The protein below binds the small molecule below.
Small molecule (SMILES): Cc1nccn1CC1CCc2c(c3ccccc3n2C)C1=O

Sequence of chain 1.E:
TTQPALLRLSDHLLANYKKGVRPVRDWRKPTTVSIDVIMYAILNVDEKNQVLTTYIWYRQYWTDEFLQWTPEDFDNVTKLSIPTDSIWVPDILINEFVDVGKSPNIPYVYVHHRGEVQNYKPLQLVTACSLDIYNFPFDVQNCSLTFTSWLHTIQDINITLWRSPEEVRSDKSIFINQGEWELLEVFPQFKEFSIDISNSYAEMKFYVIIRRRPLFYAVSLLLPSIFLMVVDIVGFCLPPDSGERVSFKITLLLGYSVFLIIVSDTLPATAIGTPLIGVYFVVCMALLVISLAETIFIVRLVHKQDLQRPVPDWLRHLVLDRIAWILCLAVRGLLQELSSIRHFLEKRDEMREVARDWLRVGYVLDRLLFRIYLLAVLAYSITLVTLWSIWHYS

Binding-site contacts:
Ligand atom C15 contacts residue ASP36 of chain 1.E at 4.0 Å.
Ligand atom O01 contacts residue TRP150 of chain 1.A at 3.9 Å.
Ligand atom C17 contacts residue TRP150 of chain 1.A at 4.1 Å (hydrophobic).
Ligand atom C15 contacts residue TRP57 of chain 1.E at 3.7 Å (hydrophobic).
Ligand atom C17 contacts residue SER149 of chain 1.A at 3.6 Å.
Ligand atom C16 contacts residue ILE38 of chain 1.E at 3.9 Å (hydrophobic).
Ligand atom C01 contacts residue TYR120 of chain 1.E at 4.2 Å (hydrophobic).
Ligand atom C07 contacts residue TRP150 of chain 1.A at 3.8 Å (hydrophobic).
Ligand atom C11 contacts residue TRP57 of chain 1.E at 4.0 Å (hydrophobic).
Ligand atom C17 contacts residue THR148 of chain 1.A at 4.1 Å.
Ligand atom C03 contacts residue ILE195 of chain 1.A at 3.9 Å (hydrophobic).
Ligand atom C11 contacts residue ARG59 of chain 1.E at 3.9 Å.
Ligand atom C10 contacts residue ARG59 of chain 1.E at 3.9 Å.
Ligand atom C18 contacts residue TRP150 of chain 1.A at 4.1 Å (hydrophobic).
Ligand atom N03 contacts residue ASN95 of chain 1.A at 4.0 Å.
Ligand atom O01 contacts residue TYR120 of chain 1.E at 3.7 Å.
Ligand atom C13 contacts residue ASN95 of chain 1.A at 4.0 Å.
Ligand atom C17 contacts residue TYR201 of chain 1.A at 3.5 Å (hydrophobic).
Ligand atom C15 contacts residue ILE38 of chain 1.E at 4.2 Å (hydrophobic).
Ligand atom C14 contacts residue TRP150 of chain 1.A at 3.3 Å (hydrophobic).
Ligand atom C14 contacts residue TYR201 of chain 1.A at 4.0 Å (hydrophobic).
Ligand atom C18 contacts residue ASN95 of chain 1.A at 3.3 Å.
Ligand atom C12 contacts residue ARG59 of chain 1.E at 3.5 Å.
Ligand atom O01 contacts residue TRP57 of chain 1.E at 4.0 Å.
Ligand atom C05 contacts residue TYR120 of chain 1.E at 4.0 Å (hydrophobic).
Ligand atom C06 contacts residue TRP57 of chain 1.E at 4.2 Å (hydrophobic).
Ligand atom C14 contacts residue SER149 of chain 1.A at 4.1 Å.
Ligand atom C16 contacts residue ASP36 of chain 1.E at 3.8 Å.
Ligand atom C12 contacts residue ARG163 of chain 1.E at 4.2 Å.
Ligand atom N03 contacts residue THR148 of chain 1.A at 4.1 Å.
Ligand atom N02 contacts residue TRP150 of chain 1.A at 4.1 Å.
Ligand atom C12 contacts residue ILE38 of chain 1.E at 4.0 Å (hydrophobic).
Ligand atom C15 contacts residue ARG59 of chain 1.E at 3.7 Å.
Ligand atom C06 contacts residue TYR120 of chain 1.E at 3.8 Å (hydrophobic).
Ligand atom C09 contacts residue ARG59 of chain 1.E at 3.9 Å.
Ligand atom C08 contacts residue ARG59 of chain 1.E at 4.0 Å.
Ligand atom C16 contacts residue ARG59 of chain 1.E at 3.6 Å.
Ligand atom N01 contacts residue ARG59 of chain 1.E at 3.9 Å.
Ligand atom C18 contacts residue TRP57 of chain 1.E at 3.7 Å (hydrophobic).
Ligand atom C11 contacts residue TYR58 of chain 1.E at 4.1 Å (hydrophobic).

Sequence of chain 1.A:
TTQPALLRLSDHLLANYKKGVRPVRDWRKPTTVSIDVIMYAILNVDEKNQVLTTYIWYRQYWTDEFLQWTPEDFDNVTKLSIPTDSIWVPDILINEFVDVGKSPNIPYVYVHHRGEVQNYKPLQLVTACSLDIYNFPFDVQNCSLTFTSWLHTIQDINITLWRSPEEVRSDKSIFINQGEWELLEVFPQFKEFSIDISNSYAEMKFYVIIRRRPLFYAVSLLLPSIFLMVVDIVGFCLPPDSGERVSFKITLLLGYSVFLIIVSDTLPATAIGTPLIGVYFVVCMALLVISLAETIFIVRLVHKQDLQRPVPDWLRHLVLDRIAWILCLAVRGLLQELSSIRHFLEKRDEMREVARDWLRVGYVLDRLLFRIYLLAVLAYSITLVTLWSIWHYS